Sequence of chain 1.B:
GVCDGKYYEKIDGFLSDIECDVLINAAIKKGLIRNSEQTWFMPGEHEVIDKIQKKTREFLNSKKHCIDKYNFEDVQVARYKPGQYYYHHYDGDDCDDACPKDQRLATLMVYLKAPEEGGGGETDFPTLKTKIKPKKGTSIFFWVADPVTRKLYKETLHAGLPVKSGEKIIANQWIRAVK

The protein below binds the small molecule below.
Small molecule (SMILES): O=C(O)CCC(=O)C(=O)O

Binding-site contacts:
Ligand atom C3 contacts residue MET158 of chain 1.B at 4.0 Å (hydrophobic).
Ligand atom C2 contacts residue HIS207 of chain 1.B at 3.9 Å.
Ligand atom O5 contacts residue TYR135 of chain 1.B at 4.1 Å.
Ligand atom O1 contacts residue ASP140 of chain 1.B at 3.0 Å (salt-bridge).
Ligand atom O4 contacts residue ILE219 of chain 1.B at 3.6 Å.
Ligand atom C3 contacts residue TYR129 of chain 1.B at 3.6 Å (hydrophobic).
Ligand atom O2 contacts residue ZN1 of chain 1.G at 4.0 Å.
Ligand atom O2 contacts residue TRP223 of chain 1.B at 4.0 Å.
Ligand atom C5 contacts residue MET158 of chain 1.B at 4.0 Å (hydrophobic).
Ligand atom O3 contacts residue THR172 of chain 1.B at 2.8 Å (h-bond).
Ligand atom C1 contacts residue ZN1 of chain 1.G at 2.8 Å.
Ligand atom O1 contacts residue HIS138 of chain 1.B at 3.3 Å (h-bond).
Ligand atom O5 contacts residue ZN1 of chain 1.G at 2.3 Å.
Ligand atom O4 contacts residue LYS217 of chain 1.B at 3.1 Å (salt-bridge).
Ligand atom C2 contacts residue ZN1 of chain 1.G at 2.9 Å.
Ligand atom O5 contacts residue HIS138 of chain 1.B at 3.3 Å (h-bond).
Ligand atom O4 contacts residue TYR129 of chain 1.B at 2.7 Å (h-bond).
Ligand atom C4 contacts residue MET158 of chain 1.B at 4.0 Å (hydrophobic).
Ligand atom C2 contacts residue TYR135 of chain 1.B at 3.7 Å (hydrophobic).
Ligand atom C4 contacts residue GLY209 of chain 1.B at 3.9 Å.
Ligand atom C1 contacts residue HIS138 of chain 1.B at 4.0 Å.
Ligand atom O4 contacts residue GLY209 of chain 1.B at 3.9 Å.
Ligand atom O1 contacts residue TRP223 of chain 1.B at 3.5 Å.
Ligand atom O1 contacts residue TYR135 of chain 1.B at 3.5 Å.
Ligand atom O3 contacts residue GLY209 of chain 1.B at 3.6 Å.
Ligand atom C1 contacts residue ASN221 of chain 1.B at 3.9 Å.
Ligand atom O2 contacts residue ASN221 of chain 1.B at 3.0 Å (h-bond).
Ligand atom O5 contacts residue HIS207 of chain 1.B at 2.8 Å.
Ligand atom O3 contacts residue LYS217 of chain 1.B at 2.7 Å (salt-bridge).
Ligand atom C5 contacts residue GLY209 of chain 1.B at 3.6 Å.
Ligand atom C5 contacts residue TYR129 of chain 1.B at 3.7 Å (hydrophobic).
Ligand atom O1 contacts residue ZN1 of chain 1.G at 2.0 Å.
Ligand atom O2 contacts residue TYR135 of chain 1.B at 3.6 Å.
Ligand atom C2 contacts residue HIS138 of chain 1.B at 4.0 Å.
Ligand atom C5 contacts residue THR172 of chain 1.B at 3.9 Å.
Ligand atom C1 contacts residue TRP223 of chain 1.B at 4.1 Å (hydrophobic).
Ligand atom C5 contacts residue LYS217 of chain 1.B at 3.3 Å.
Ligand atom C1 contacts residue TYR135 of chain 1.B at 3.5 Å (hydrophobic).
Ligand atom O1 contacts residue HIS207 of chain 1.B at 4.0 Å.
Ligand atom C3 contacts residue ILE219 of chain 1.B at 3.6 Å (hydrophobic).